The protein below binds the small molecule below.
Small molecule (SMILES): CC(=O)N[C@@H]1[C@@H](O)[C@H](O)[C@@H](CO)O[C@H]1O

Sequence of chain 2.B:
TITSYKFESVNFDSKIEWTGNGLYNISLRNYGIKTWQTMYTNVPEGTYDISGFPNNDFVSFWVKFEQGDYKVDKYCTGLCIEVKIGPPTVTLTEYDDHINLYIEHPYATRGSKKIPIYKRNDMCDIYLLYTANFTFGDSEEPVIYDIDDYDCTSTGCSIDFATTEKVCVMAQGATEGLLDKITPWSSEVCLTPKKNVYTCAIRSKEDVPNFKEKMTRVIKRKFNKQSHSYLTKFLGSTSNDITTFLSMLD

Binding-site contacts:
Ligand atom O5 contacts residue PRO142 of chain 2.B at 4.4 Å.
Ligand atom O5 contacts residue ILE144 of chain 2.B at 3.1 Å.
Ligand atom N2 contacts residue ASN133 of chain 2.B at 2.9 Å (h-bond).
Ligand atom N2 contacts residue MET170 of chain 2.B at 4.4 Å.
Ligand atom C4 contacts residue ASN133 of chain 2.B at 4.2 Å.
Ligand atom C1 contacts residue ILE144 of chain 2.B at 3.5 Å (hydrophobic).
Ligand atom C2 contacts residue ASN133 of chain 2.B at 2.4 Å.
Ligand atom O7 contacts residue MET170 of chain 2.B at 3.6 Å.
Ligand atom N2 contacts residue TRP185 of chain 2.B at 4.0 Å.
Ligand atom C6 contacts residue ILE144 of chain 2.B at 4.0 Å (hydrophobic).
Ligand atom C1 contacts residue ASN133 of chain 2.B at 1.4 Å.
Ligand atom C7 contacts residue ASN133 of chain 2.B at 4.1 Å.
Ligand atom C7 contacts residue MET170 of chain 2.B at 4.0 Å (hydrophobic).
Ligand atom O5 contacts residue ASN133 of chain 2.B at 2.4 Å (h-bond).
Ligand atom C3 contacts residue ASN133 of chain 2.B at 3.8 Å.
Ligand atom C5 contacts residue ASN133 of chain 2.B at 3.7 Å.
Ligand atom C5 contacts residue ILE144 of chain 2.B at 3.9 Å (hydrophobic).
Ligand atom C7 contacts residue TRP185 of chain 2.B at 4.5 Å (hydrophobic).
Ligand atom C8 contacts residue TRP185 of chain 2.B at 3.9 Å (hydrophobic).